A protein and the small-molecule ligand that binds it are described below.
Small molecule (SMILES): CO[C@@H](C(=O)NC1Cc2ccccc2C1)[C@H](O)[C@@H](O)[C@H](O)/C=C/C(C)(C)C

Sequence of chain 1.A:
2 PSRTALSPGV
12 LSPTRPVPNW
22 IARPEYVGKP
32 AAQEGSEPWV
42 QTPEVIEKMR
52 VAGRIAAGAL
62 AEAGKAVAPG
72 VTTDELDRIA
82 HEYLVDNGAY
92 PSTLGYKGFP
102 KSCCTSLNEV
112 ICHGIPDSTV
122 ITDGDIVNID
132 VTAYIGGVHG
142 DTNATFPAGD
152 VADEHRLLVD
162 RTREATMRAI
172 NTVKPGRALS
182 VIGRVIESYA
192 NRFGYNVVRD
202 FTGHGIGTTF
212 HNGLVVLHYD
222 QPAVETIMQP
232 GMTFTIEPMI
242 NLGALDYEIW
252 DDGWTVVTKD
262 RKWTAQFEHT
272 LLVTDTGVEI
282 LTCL

Binding-site contacts:
Ligand atom O1 contacts residue THR133 of chain 1.A at 3.5 Å (h-bond).
Ligand atom O2 contacts residue HIS205 of chain 1.A at 2.8 Å (h-bond).
Ligand atom C13 contacts residue THR203 of chain 1.A at 3.3 Å.
Ligand atom C06 contacts residue HIS212 of chain 1.A at 3.5 Å.
Ligand atom O2 contacts residue ASP142 of chain 1.A at 3.6 Å.
Ligand atom O2 contacts residue GLU238 of chain 1.A at 3.3 Å (salt-bridge).
Ligand atom O3 contacts residue ASP142 of chain 1.A at 3.3 Å (salt-bridge).
Ligand atom C02 contacts residue PHE211 of chain 1.A at 3.6 Å (hydrophobic).
Ligand atom C08 contacts residue TYR97 of chain 1.A at 3.3 Å (hydrophobic).
Ligand atom O2 contacts residue HIS212 of chain 1.A at 2.7 Å (h-bond).
Ligand atom N contacts residue THR203 of chain 1.A at 3.0 Å (h-bond).
Ligand atom O5 contacts residue GLU238 of chain 1.A at 3.4 Å (salt-bridge).
Ligand atom O3 contacts residue GLU238 of chain 1.A at 2.6 Å (salt-bridge).
Ligand atom C05 contacts residue NI1 of chain 1.C at 3.1 Å.
Ligand atom C14 contacts residue THR203 of chain 1.A at 3.0 Å.
Ligand atom O2 contacts residue NI1 of chain 1.C at 2.4 Å (h-bond).
Ligand atom C20 contacts residue ASP201 of chain 1.A at 3.5 Å.
Ligand atom O1 contacts residue ASP131 of chain 1.A at 2.8 Å (salt-bridge).
Ligand atom O3 contacts residue NI1 of chain 1.D at 2.0 Å (h-bond).
Ligand atom C11 contacts residue HIS114 of chain 1.A at 3.7 Å.
Ligand atom C04 contacts residue NI1 of chain 1.C at 3.6 Å.
Ligand atom C21 contacts residue HIS114 of chain 1.A at 3.5 Å.
Ligand atom O1 contacts residue NI1 of chain 1.D at 2.1 Å (h-bond).
Ligand atom O5 contacts residue HIS114 of chain 1.A at 2.8 Å (h-bond).
Ligand atom C17 contacts residue THR203 of chain 1.A at 3.3 Å.
Ligand atom C05 contacts residue GLU238 of chain 1.A at 3.4 Å.
Ligand atom C09 contacts residue CYS105 of chain 1.A at 3.5 Å (hydrophobic).
Ligand atom O1 contacts residue ASP142 of chain 1.A at 3.0 Å (salt-bridge).
Ligand atom O3 contacts residue ASP131 of chain 1.A at 3.1 Å (salt-bridge).
Ligand atom O3 contacts residue GLU269 of chain 1.A at 3.0 Å (salt-bridge).
Ligand atom C07 contacts residue GLU238 of chain 1.A at 3.3 Å.
Ligand atom C04 contacts residue NI1 of chain 1.D at 3.0 Å.
Ligand atom C16 contacts residue THR203 of chain 1.A at 3.6 Å.
Ligand atom C21 contacts residue GLU238 of chain 1.A at 3.5 Å.
Ligand atom C06 contacts residue NI1 of chain 1.C at 3.3 Å.
Ligand atom C15 contacts residue THR203 of chain 1.A at 3.4 Å.
Ligand atom O4 contacts residue HIS114 of chain 1.A at 2.9 Å (h-bond).
Ligand atom C05 contacts residue NI1 of chain 1.D at 3.0 Å.
Ligand atom C05 contacts residue ASP131 of chain 1.A at 3.5 Å.
Ligand atom O3 contacts residue NI1 of chain 1.C at 2.1 Å (h-bond).